Sequence of chain 1.A:
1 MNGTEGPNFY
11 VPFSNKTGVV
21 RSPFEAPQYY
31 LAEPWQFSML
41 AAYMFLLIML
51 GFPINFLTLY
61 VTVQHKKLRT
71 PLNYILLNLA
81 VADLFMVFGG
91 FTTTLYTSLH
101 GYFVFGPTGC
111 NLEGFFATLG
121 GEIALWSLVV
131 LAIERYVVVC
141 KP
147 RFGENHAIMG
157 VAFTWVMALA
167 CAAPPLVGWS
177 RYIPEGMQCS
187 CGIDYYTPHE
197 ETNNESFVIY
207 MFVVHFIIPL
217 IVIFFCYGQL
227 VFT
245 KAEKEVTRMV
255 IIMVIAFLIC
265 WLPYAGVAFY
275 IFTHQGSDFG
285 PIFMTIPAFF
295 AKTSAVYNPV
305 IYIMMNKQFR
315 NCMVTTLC

Binding-site contacts:
Ligand atom O5 contacts residue ASN2 of chain 1.A at 2.4 Å (h-bond).
Ligand atom C2 contacts residue ACE1 of chain 1.E at 4.0 Å.
Ligand atom C7 contacts residue SER281 of chain 1.A at 4.0 Å.
Ligand atom C7 contacts residue ACE1 of chain 1.E at 3.6 Å.
Ligand atom C2 contacts residue GLY280 of chain 1.A at 3.9 Å.
Ligand atom C5 contacts residue ASN2 of chain 1.A at 3.7 Å.
Ligand atom N2 contacts residue ASN2 of chain 1.A at 2.9 Å (h-bond).
Ligand atom C7 contacts residue GLN279 of chain 1.A at 4.4 Å.
Ligand atom N2 contacts residue SER281 of chain 1.A at 4.3 Å.
Ligand atom C1 contacts residue ASN2 of chain 1.A at 1.4 Å.
Ligand atom C6 contacts residue ASP282 of chain 1.A at 4.3 Å.
Ligand atom C7 contacts residue GLY280 of chain 1.A at 3.1 Å.
Ligand atom C7 contacts residue ASN2 of chain 1.A at 3.9 Å.
Ligand atom O7 contacts residue ASN2 of chain 1.A at 4.3 Å.
Ligand atom C2 contacts residue ASN2 of chain 1.A at 2.5 Å.
Ligand atom O7 contacts residue SER281 of chain 1.A at 3.5 Å.
Ligand atom N2 contacts residue ACE1 of chain 1.E at 2.9 Å (h-bond).
Ligand atom C2 contacts residue SER281 of chain 1.A at 4.0 Å.
Ligand atom C4 contacts residue ASN2 of chain 1.A at 4.2 Å.
Ligand atom C8 contacts residue GLY280 of chain 1.A at 3.4 Å.
Ligand atom C1 contacts residue ASP282 of chain 1.A at 4.2 Å.
Ligand atom C1 contacts residue ACE1 of chain 1.E at 4.1 Å.
Ligand atom C8 contacts residue GLN279 of chain 1.A at 4.3 Å.
Ligand atom N2 contacts residue GLY280 of chain 1.A at 3.3 Å (h-bond).
Ligand atom O5 contacts residue ASP282 of chain 1.A at 3.5 Å.
Ligand atom C8 contacts residue MET1 of chain 1.A at 3.7 Å (hydrophobic).
Ligand atom O7 contacts residue GLN279 of chain 1.A at 3.9 Å.
Ligand atom O7 contacts residue GLY280 of chain 1.A at 3.4 Å (h-bond).
Ligand atom C1 contacts residue GLY280 of chain 1.A at 4.1 Å.
Ligand atom C8 contacts residue ACE1 of chain 1.E at 3.2 Å.
Ligand atom O6 contacts residue ASP282 of chain 1.A at 3.6 Å.
Ligand atom C3 contacts residue ASN2 of chain 1.A at 3.8 Å.
Ligand atom C1 contacts residue SER281 of chain 1.A at 4.4 Å.

This small molecule binds to this protein.
Small molecule (SMILES): CC(=O)N[C@@H]1[C@@H](O)[C@H](O)[C@@H](CO)O[C@H]1O